This protein binds this small molecule.
Small molecule (SMILES): CC(=O)N[C@H]1[C@H](O[C@H]2[C@H](O)[C@@H](NC(C)=O)CO[C@@H]2CO)O[C@H](CO)[C@@H](O[C@@H]2O[C@H](CO)[C@@H](O)[C@H](O)[C@@H]2O)[C@@H]1O

Binding-site contacts:
Ligand atom C6 contacts residue SER790 of chain 1.A at 3.3 Å.
Ligand atom C1 contacts residue SER790 of chain 1.A at 3.5 Å.
Ligand atom C5 contacts residue ASN788 of chain 1.A at 3.6 Å.
Ligand atom C2 contacts residue ASN788 of chain 1.A at 2.5 Å.
Ligand atom O5 contacts residue GLN791 of chain 1.A at 4.2 Å.
Ligand atom C4 contacts residue ASN788 of chain 1.A at 4.2 Å.
Ligand atom C1 contacts residue ASN788 of chain 1.A at 1.4 Å.
Ligand atom C6 contacts residue GLN791 of chain 1.A at 3.3 Å.
Ligand atom O6 contacts residue SER790 of chain 1.A at 4.3 Å.
Ligand atom C5 contacts residue GLN791 of chain 1.A at 4.1 Å.
Ligand atom O5 contacts residue SER790 of chain 1.A at 2.9 Å (h-bond).
Ligand atom O5 contacts residue ASN788 of chain 1.A at 2.3 Å (h-bond).
Ligand atom N2 contacts residue ASN788 of chain 1.A at 2.7 Å (h-bond).
Ligand atom C7 contacts residue ASN788 of chain 1.A at 3.6 Å.
Ligand atom C5 contacts residue SER790 of chain 1.A at 3.2 Å.
Ligand atom C8 contacts residue ASN788 of chain 1.A at 3.8 Å.
Ligand atom O6 contacts residue GLN791 of chain 1.A at 4.1 Å.
Ligand atom C3 contacts residue ASN788 of chain 1.A at 3.8 Å.

Sequence of chain 1.A:
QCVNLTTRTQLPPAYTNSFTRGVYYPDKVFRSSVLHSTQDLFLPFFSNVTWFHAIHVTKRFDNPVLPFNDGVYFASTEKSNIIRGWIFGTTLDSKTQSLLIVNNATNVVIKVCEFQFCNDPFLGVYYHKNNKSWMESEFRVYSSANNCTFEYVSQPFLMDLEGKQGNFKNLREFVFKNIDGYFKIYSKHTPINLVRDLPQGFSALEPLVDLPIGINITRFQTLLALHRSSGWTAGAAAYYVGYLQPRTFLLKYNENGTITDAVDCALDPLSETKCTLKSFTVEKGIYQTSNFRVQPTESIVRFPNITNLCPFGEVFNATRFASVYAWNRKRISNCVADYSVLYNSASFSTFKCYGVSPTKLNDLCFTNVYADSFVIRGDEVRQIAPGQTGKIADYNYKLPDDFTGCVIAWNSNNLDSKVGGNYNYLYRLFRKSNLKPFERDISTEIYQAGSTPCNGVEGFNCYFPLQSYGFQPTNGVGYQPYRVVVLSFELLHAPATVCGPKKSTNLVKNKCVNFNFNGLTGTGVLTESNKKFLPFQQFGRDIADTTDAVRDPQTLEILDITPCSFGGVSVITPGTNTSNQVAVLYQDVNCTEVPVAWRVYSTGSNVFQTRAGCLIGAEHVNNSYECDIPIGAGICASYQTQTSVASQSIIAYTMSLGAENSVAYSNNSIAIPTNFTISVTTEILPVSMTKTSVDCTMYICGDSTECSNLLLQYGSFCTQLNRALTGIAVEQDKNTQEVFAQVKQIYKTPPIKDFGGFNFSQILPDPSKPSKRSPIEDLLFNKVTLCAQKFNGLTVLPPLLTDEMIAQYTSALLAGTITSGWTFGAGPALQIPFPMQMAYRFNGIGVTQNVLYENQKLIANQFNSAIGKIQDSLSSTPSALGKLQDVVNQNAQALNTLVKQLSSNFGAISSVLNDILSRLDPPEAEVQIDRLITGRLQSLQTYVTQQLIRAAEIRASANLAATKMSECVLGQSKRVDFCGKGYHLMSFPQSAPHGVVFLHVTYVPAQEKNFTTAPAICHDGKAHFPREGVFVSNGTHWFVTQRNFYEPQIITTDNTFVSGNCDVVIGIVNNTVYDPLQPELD